Binding-site contacts:
Ligand atom O5 contacts residue LEU21 of chain 1.A at 3.7 Å.
Ligand atom O7 contacts residue ASN102 of chain 1.A at 3.3 Å (h-bond).
Ligand atom C7 contacts residue GLY100 of chain 1.A at 4.5 Å.
Ligand atom O7 contacts residue GLY100 of chain 1.A at 4.0 Å.
Ligand atom C1 contacts residue ASN102 of chain 1.A at 1.4 Å.
Ligand atom O5 contacts residue ASN102 of chain 1.A at 2.2 Å (h-bond).
Ligand atom C5 contacts residue ASN102 of chain 1.A at 3.4 Å.
Ligand atom N2 contacts residue ASN102 of chain 1.A at 3.2 Å (h-bond).
Ligand atom C5 contacts residue LEU21 of chain 1.A at 4.1 Å (hydrophobic).
Ligand atom C3 contacts residue ASN102 of chain 1.A at 3.9 Å.
Ligand atom C8 contacts residue GLY100 of chain 1.A at 4.0 Å.
Ligand atom O7 contacts residue GLN45 of chain 1.A at 4.3 Å.
Ligand atom C4 contacts residue ASN102 of chain 1.A at 4.2 Å.
Ligand atom C6 contacts residue LEU21 of chain 1.A at 3.8 Å (hydrophobic).
Ligand atom C6 contacts residue ASN102 of chain 1.A at 4.5 Å.
Ligand atom C2 contacts residue ASN102 of chain 1.A at 2.8 Å.
Ligand atom C7 contacts residue ASN102 of chain 1.A at 3.5 Å.

A protein and the small-molecule ligand that binds it are described below.
Small molecule (SMILES): CC(=O)N[C@H]1[C@H](O[C@H]2[C@H](O)[C@@H](NC(C)=O)CO[C@@H]2CO)O[C@H](CO)[C@@H](O[C@@H]2O[C@H](CO)[C@@H](O)[C@H](O)[C@@H]2O)[C@@H]1O

Sequence of chain 1.A:
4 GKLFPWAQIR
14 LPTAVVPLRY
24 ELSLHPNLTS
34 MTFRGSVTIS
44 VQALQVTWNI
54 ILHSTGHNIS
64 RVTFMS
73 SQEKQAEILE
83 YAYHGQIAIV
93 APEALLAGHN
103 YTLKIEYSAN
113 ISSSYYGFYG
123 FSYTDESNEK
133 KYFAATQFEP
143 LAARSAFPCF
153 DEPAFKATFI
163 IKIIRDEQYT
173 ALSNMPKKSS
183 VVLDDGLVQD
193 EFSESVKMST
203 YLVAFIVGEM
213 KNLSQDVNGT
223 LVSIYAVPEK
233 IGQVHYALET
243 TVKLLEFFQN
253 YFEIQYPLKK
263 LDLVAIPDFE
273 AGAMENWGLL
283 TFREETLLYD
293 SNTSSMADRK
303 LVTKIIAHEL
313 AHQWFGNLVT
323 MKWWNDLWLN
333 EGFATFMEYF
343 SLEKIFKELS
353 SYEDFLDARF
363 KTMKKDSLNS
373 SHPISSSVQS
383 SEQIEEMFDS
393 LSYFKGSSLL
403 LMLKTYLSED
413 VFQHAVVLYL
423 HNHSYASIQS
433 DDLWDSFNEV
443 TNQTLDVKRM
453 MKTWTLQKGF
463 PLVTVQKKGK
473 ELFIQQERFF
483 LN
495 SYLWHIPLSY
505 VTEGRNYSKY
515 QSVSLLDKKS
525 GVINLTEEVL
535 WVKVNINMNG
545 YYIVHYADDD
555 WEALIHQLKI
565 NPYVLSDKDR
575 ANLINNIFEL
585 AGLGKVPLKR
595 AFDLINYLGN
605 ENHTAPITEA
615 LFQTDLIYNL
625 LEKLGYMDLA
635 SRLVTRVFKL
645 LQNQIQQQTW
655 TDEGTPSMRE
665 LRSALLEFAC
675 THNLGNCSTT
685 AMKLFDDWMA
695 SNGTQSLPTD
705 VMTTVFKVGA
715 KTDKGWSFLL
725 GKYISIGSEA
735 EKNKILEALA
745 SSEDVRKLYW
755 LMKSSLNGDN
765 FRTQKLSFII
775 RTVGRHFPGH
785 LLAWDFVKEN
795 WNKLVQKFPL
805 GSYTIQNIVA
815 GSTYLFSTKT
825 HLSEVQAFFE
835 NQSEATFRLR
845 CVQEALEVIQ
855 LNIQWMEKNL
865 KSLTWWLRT